Binding-site contacts:
Ligand atom C22 contacts residue ASP70 of chain 1.D at 3.3 Å.
Ligand atom F42 contacts residue GLY61 of chain 1.D at 3.2 Å.
Ligand atom C21 contacts residue TYR65 of chain 1.D at 3.4 Å (hydrophobic).
Ligand atom C31 contacts residue GLU63 of chain 1.D at 3.1 Å.
Ligand atom C38 contacts residue TYR97 of chain 1.D at 3.5 Å (hydrophobic).
Ligand atom C29 contacts residue MET73 of chain 1.D at 3.5 Å (hydrophobic).
Ligand atom C23 contacts residue ARG103 of chain 1.D at 3.3 Å.
Ligand atom C4 contacts residue HIS96 of chain 1.D at 3.5 Å.
Ligand atom N11 contacts residue GLU63 of chain 1.D at 3.5 Å (salt-bridge).
Ligand atom CL1 contacts residue TYR97 of chain 1.D at 3.4 Å.
Ligand atom C39 contacts residue CYS13 of chain 1.D at 1.6 Å (hydrophobic).
Ligand atom C40 contacts residue GLY11 of chain 1.D at 2.9 Å.
Ligand atom C19 contacts residue PRO35 of chain 1.D at 3.2 Å (hydrophobic).
Ligand atom C4 contacts residue TYR97 of chain 1.D at 3.5 Å (hydrophobic).
Ligand atom O30 contacts residue GLU63 of chain 1.D at 3.1 Å (salt-bridge).
Ligand atom C19 contacts residue CYS13 of chain 1.D at 2.6 Å (hydrophobic).
Ligand atom F42 contacts residue CYS13 of chain 1.D at 3.1 Å.
Ligand atom N33 contacts residue GLU63 of chain 1.D at 2.8 Å (salt-bridge).
Ligand atom N3 contacts residue HIS96 of chain 1.D at 2.8 Å (h-bond).
Ligand atom N5 contacts residue TYR97 of chain 1.D at 3.4 Å (h-bond).
Ligand atom C22 contacts residue TYR65 of chain 1.D at 3.4 Å (hydrophobic).
Ligand atom C8 contacts residue ARG69 of chain 1.D at 3.4 Å.
Ligand atom C22 contacts residue ARG103 of chain 1.D at 3.5 Å.
Ligand atom C27 contacts residue ILE101 of chain 1.D at 3.5 Å (hydrophobic).
Ligand atom C40 contacts residue TYR97 of chain 1.D at 3.5 Å (hydrophobic).
Ligand atom N41 contacts residue TYR97 of chain 1.D at 3.4 Å.
Ligand atom C4 contacts residue GLU63 of chain 1.D at 3.3 Å.
Ligand atom N3 contacts residue TYR65 of chain 1.D at 3.5 Å (h-bond).
Ligand atom C37 contacts residue GLU63 of chain 1.D at 3.4 Å.
Ligand atom O18 contacts residue LYS17 of chain 1.D at 3.0 Å (salt-bridge).
Ligand atom C16 contacts residue ALA60 of chain 1.D at 3.4 Å (hydrophobic).
Ligand atom C23 contacts residue ASP70 of chain 1.D at 3.4 Å.
Ligand atom O30 contacts residue HIS96 of chain 1.D at 3.2 Å (h-bond).
Ligand atom C38 contacts residue GLY11 of chain 1.D at 3.1 Å.
Ligand atom N41 contacts residue GLY11 of chain 1.D at 3.2 Å (h-bond).
Ligand atom C21 contacts residue ARG69 of chain 1.D at 3.4 Å.
Ligand atom N5 contacts residue GLU63 of chain 1.D at 3.5 Å.
Ligand atom C21 contacts residue GLU64 of chain 1.D at 3.5 Å.
Ligand atom C13 contacts residue GLY61 of chain 1.D at 3.4 Å.
Ligand atom C17 contacts residue CYS13 of chain 1.D at 3.2 Å (hydrophobic).

This small molecule binds to this protein.
Small molecule (SMILES): C[C@H](F)C(=O)N1CCN(c2nc(OC[C@@H]3CCCN3C)nc3c2CCN(c2cccc4cccc(Cl)c24)C3)C[C@@H]1CC#N

Sequence of chain 1.D:
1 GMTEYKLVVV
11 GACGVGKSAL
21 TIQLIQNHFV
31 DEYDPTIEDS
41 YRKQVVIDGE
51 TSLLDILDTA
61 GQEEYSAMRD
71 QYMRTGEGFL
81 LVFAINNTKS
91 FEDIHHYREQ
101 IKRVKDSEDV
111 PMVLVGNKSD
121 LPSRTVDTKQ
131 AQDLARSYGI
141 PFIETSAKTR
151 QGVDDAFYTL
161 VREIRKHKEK